Binding-site contacts:
Ligand atom N3B contacts residue GLY19 of chain 1.L at 3.5 Å (h-bond).
Ligand atom O6 contacts residue ASP126 of chain 1.L at 3.4 Å (salt-bridge).
Ligand atom O3G contacts residue LYS22 of chain 1.L at 2.9 Å.
Ligand atom O2' contacts residue PHE34 of chain 1.L at 3.6 Å.
Ligand atom O1G contacts residue MG1 of chain 1.MA at 1.9 Å.
Ligand atom O3A contacts residue LYS22 of chain 1.L at 3.6 Å.
Ligand atom O2G contacts residue SER18 of chain 1.L at 2.8 Å (h-bond).
Ligand atom O1G contacts residue THR41 of chain 1.L at 2.7 Å (h-bond).
Ligand atom O1B contacts residue THR23 of chain 1.L at 2.5 Å (h-bond).
Ligand atom O2B contacts residue GLY19 of chain 1.L at 3.4 Å (h-bond).
Ligand atom C6 contacts residue LYS124 of chain 1.L at 3.6 Å.
Ligand atom PG contacts residue MG1 of chain 1.MA at 3.0 Å.
Ligand atom O1B contacts residue MG1 of chain 1.MA at 2.1 Å.
Ligand atom O3G contacts residue MG1 of chain 1.MA at 3.7 Å.
Ligand atom N2 contacts residue LEU127 of chain 1.L at 3.3 Å.
Ligand atom O1A contacts residue SER24 of chain 1.L at 2.6 Å (h-bond).
Ligand atom O6 contacts residue ASN123 of chain 1.L at 3.6 Å.
Ligand atom N2 contacts residue ASP126 of chain 1.L at 3.0 Å (salt-bridge).
Ligand atom O5' contacts residue GLY21 of chain 1.L at 3.6 Å.
Ligand atom O3A contacts residue GLY21 of chain 1.L at 3.1 Å.
Ligand atom O2' contacts residue SER36 of chain 1.L at 3.1 Å (h-bond).
Ligand atom O1A contacts residue THR23 of chain 1.L at 3.4 Å.
Ligand atom N3B contacts residue MG1 of chain 1.MA at 3.0 Å.
Ligand atom O3G contacts residue GLY67 of chain 1.L at 3.0 Å (h-bond).
Ligand atom O6 contacts residue ALA154 of chain 1.L at 3.0 Å (h-bond).
Ligand atom N7 contacts residue ASN123 of chain 1.L at 3.1 Å (h-bond).
Ligand atom O2B contacts residue VAL20 of chain 1.L at 3.4 Å (h-bond).
Ligand atom O2G contacts residue GLY67 of chain 1.L at 3.7 Å.
Ligand atom O1B contacts residue LYS22 of chain 1.L at 3.2 Å.
Ligand atom PB contacts residue MG1 of chain 1.MA at 3.0 Å.
Ligand atom O6 contacts residue LYS124 of chain 1.L at 3.4 Å.
Ligand atom C6 contacts residue ASP126 of chain 1.L at 3.6 Å.
Ligand atom O1A contacts residue GLY21 of chain 1.L at 3.6 Å.
Ligand atom C8 contacts residue GLY21 of chain 1.L at 3.5 Å.
Ligand atom O2B contacts residue LYS22 of chain 1.L at 3.3 Å.
Ligand atom O2B contacts residue ASP17 of chain 1.L at 3.6 Å (salt-bridge).
Ligand atom O6 contacts residue SER153 of chain 1.L at 3.5 Å (h-bond).
Ligand atom C2 contacts residue ASP126 of chain 1.L at 3.6 Å.
Ligand atom O2B contacts residue GLY21 of chain 1.L at 3.0 Å (h-bond).
Ligand atom N1 contacts residue ASP126 of chain 1.L at 3.0 Å (salt-bridge).

Sequence of chain 1.L:
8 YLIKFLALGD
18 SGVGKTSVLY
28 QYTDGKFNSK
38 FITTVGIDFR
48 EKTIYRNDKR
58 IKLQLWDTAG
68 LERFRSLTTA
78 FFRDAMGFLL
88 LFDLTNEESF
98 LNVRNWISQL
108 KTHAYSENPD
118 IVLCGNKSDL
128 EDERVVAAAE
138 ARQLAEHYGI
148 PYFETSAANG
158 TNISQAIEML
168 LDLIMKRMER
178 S

The small molecule below binds the protein below.
Small molecule (SMILES): Nc1nc2c(ncn2[C@@H]2O[C@H](CO[P](=O)(O)O[P](=O)(O)NP(=O)(O)O)[C@@H](O)[C@H]2O)c(=O)[nH]1